A small-molecule ligand and the protein it binds are described below.
Small molecule (SMILES): CC(=O)N[C@@H]1[C@@H](O)[C@H](O)[C@@H](CO)O[C@H]1O

Sequence of chain 1.A:
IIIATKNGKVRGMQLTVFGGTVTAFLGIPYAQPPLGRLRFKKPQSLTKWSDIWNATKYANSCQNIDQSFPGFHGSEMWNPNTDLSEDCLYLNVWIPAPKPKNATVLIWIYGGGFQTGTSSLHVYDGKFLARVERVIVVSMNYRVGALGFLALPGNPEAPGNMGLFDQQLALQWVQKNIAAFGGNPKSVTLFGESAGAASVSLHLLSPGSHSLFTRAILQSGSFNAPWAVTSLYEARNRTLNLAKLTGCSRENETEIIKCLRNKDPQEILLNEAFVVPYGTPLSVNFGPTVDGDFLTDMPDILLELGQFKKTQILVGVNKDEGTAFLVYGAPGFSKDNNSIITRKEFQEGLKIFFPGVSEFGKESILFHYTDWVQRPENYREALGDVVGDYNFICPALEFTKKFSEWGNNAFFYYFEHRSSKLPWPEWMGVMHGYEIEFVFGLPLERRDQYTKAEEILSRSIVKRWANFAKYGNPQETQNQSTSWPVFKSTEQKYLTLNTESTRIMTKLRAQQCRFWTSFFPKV

Binding-site contacts:
Ligand atom O7 contacts residue ASN57 of chain 1.A at 4.1 Å.
Ligand atom C1 contacts residue ARG14 of chain 1.A at 3.9 Å.
Ligand atom O5 contacts residue ARG14 of chain 1.A at 3.7 Å.
Ligand atom N2 contacts residue ASN57 of chain 1.A at 2.8 Å (h-bond).
Ligand atom C3 contacts residue ASN57 of chain 1.A at 3.8 Å.
Ligand atom C5 contacts residue ASN57 of chain 1.A at 3.7 Å.
Ligand atom C8 contacts residue ASN57 of chain 1.A at 4.0 Å.
Ligand atom C7 contacts residue ASN57 of chain 1.A at 3.4 Å.
Ligand atom C5 contacts residue ARG14 of chain 1.A at 3.5 Å.
Ligand atom C1 contacts residue ASN57 of chain 1.A at 1.5 Å.
Ligand atom C2 contacts residue ASN57 of chain 1.A at 2.5 Å.
Ligand atom O5 contacts residue ASN57 of chain 1.A at 2.4 Å (h-bond).
Ligand atom C6 contacts residue ARG14 of chain 1.A at 3.9 Å.
Ligand atom C4 contacts residue ASN57 of chain 1.A at 4.3 Å.